Binding-site contacts:
Ligand atom C3 contacts residue TYR23 of chain 1.C at 3.4 Å (hydrophobic).
Ligand atom O5 contacts residue AGS1 of chain 1.N at 3.3 Å (h-bond).
Ligand atom C5 contacts residue TYR23 of chain 1.C at 3.4 Å (hydrophobic).
Ligand atom C5 contacts residue MET201 of chain 1.C at 3.6 Å (hydrophobic).
Ligand atom O5 contacts residue SER197 of chain 1.C at 3.7 Å.
Ligand atom O1 contacts residue ALA19 of chain 1.C at 3.4 Å (h-bond).
Ligand atom O6 contacts residue MET201 of chain 1.C at 3.3 Å.
Ligand atom PB contacts residue LYS26 of chain 1.C at 3.9 Å.
Ligand atom O2A contacts residue SER144 of chain 1.C at 3.0 Å (h-bond).
Ligand atom O1A contacts residue SER146 of chain 1.C at 2.4 Å (h-bond).
Ligand atom C4 contacts residue AGS1 of chain 1.N at 3.8 Å.
Ligand atom O1A contacts residue SER144 of chain 1.C at 3.5 Å (h-bond).
Ligand atom O3A contacts residue TYR23 of chain 1.C at 3.4 Å (h-bond).
Ligand atom O1 contacts residue LYS22 of chain 1.C at 3.0 Å (salt-bridge).
Ligand atom O2B contacts residue ARG198 of chain 1.C at 3.2 Å (salt-bridge).
Ligand atom C1 contacts residue ALA288 of chain 1.C at 3.7 Å (hydrophobic).
Ligand atom O1A contacts residue GLY145 of chain 1.C at 3.9 Å.
Ligand atom O6 contacts residue TYR23 of chain 1.C at 3.1 Å.
Ligand atom O3B contacts residue SER144 of chain 1.C at 2.5 Å (h-bond).
Ligand atom C3A contacts residue TYR23 of chain 1.C at 2.2 Å (hydrophobic).
Ligand atom PA contacts residue SER144 of chain 1.C at 3.8 Å.
Ligand atom O5 contacts residue MET201 of chain 1.C at 3.7 Å.
Ligand atom PA contacts residue TYR23 of chain 1.C at 3.8 Å.
Ligand atom O1B contacts residue LYS26 of chain 1.C at 3.2 Å (salt-bridge).
Ligand atom O1A contacts residue TYR23 of chain 1.C at 3.6 Å.
Ligand atom PB contacts residue GLY145 of chain 1.C at 3.8 Å.
Ligand atom PA contacts residue AGS1 of chain 1.N at 3.4 Å.
Ligand atom PB contacts residue TYR23 of chain 1.C at 3.8 Å.
Ligand atom O3B contacts residue ARG198 of chain 1.C at 3.4 Å (salt-bridge).
Ligand atom O3A contacts residue TRP24 of chain 1.C at 3.0 Å.
Ligand atom O2A contacts residue SER112 of chain 1.C at 2.8 Å (h-bond).
Ligand atom O1B contacts residue GLY145 of chain 1.C at 3.2 Å (h-bond).
Ligand atom C2 contacts residue ALA288 of chain 1.C at 3.8 Å (hydrophobic).
Ligand atom PA contacts residue SER146 of chain 1.C at 3.7 Å.
Ligand atom O1A contacts residue AGS1 of chain 1.N at 3.6 Å.
Ligand atom O3B contacts residue GLY145 of chain 1.C at 3.5 Å (h-bond).
Ligand atom O2B contacts residue LYS26 of chain 1.C at 3.5 Å (salt-bridge).
Ligand atom O1B contacts residue TYR23 of chain 1.C at 2.9 Å (h-bond).
Ligand atom PB contacts residue SER144 of chain 1.C at 3.9 Å.
Ligand atom O2A contacts residue AGS1 of chain 1.N at 2.5 Å (h-bond).

The protein below binds the small molecule below.
Small molecule (SMILES): C[C@@](O)(CCO[P](=O)(O)OP(=O)(O)O)CC(=O)O

Sequence of chain 1.C:
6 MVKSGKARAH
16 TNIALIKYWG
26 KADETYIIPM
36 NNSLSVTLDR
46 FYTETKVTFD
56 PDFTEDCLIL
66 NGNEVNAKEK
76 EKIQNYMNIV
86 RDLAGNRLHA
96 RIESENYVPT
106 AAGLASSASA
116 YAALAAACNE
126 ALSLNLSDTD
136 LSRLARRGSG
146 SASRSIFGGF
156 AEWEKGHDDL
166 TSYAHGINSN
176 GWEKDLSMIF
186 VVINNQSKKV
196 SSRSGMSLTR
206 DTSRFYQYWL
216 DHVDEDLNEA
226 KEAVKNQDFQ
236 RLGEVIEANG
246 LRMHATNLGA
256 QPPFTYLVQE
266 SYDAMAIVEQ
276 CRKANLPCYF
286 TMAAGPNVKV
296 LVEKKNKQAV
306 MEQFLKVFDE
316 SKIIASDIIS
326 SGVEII